Binding-site contacts:
Ligand atom O6 contacts residue ARG125 of chain 1.D at 3.8 Å.
Ligand atom O2 contacts residue ARG125 of chain 1.D at 4.4 Å.
Ligand atom O6 contacts residue PRO374 of chain 1.D at 3.6 Å.
Ligand atom O4 contacts residue ARG125 of chain 1.D at 4.3 Å.
Ligand atom C2 contacts residue ARG125 of chain 1.D at 4.3 Å.
Ligand atom C5 contacts residue ARG125 of chain 1.D at 4.4 Å.
Ligand atom C5 contacts residue THR347 of chain 1.D at 4.5 Å.
Ligand atom O5 contacts residue ASN345 of chain 1.D at 2.3 Å (h-bond).
Ligand atom O6 contacts residue ARG161 of chain 1.D at 2.7 Å (salt-bridge).
Ligand atom C1 contacts residue ASN348 of chain 1.D at 4.3 Å.
Ligand atom C1 contacts residue THR347 of chain 1.D at 3.4 Å.
Ligand atom C1 contacts residue ASN345 of chain 1.D at 1.4 Å.
Ligand atom O6 contacts residue ARG161 of chain 1.D at 4.3 Å.
Ligand atom O6 contacts residue TRP372 of chain 1.D at 4.4 Å.
Ligand atom O6 contacts residue ASP129 of chain 1.D at 4.4 Å.
Ligand atom O5 contacts residue ARG161 of chain 1.D at 4.4 Å.
Ligand atom O5 contacts residue THR347 of chain 1.D at 3.8 Å.
Ligand atom C3 contacts residue ASN345 of chain 1.D at 3.8 Å.
Ligand atom O7 contacts residue ASN345 of chain 1.D at 3.5 Å (h-bond).
Ligand atom O4 contacts residue ASP129 of chain 1.D at 2.8 Å (salt-bridge).
Ligand atom C6 contacts residue ARG125 of chain 1.D at 3.7 Å.
Ligand atom C7 contacts residue ASN345 of chain 1.D at 3.4 Å.
Ligand atom O6 contacts residue GLU184 of chain 1.C at 4.3 Å.
Ligand atom C6 contacts residue ARG161 of chain 1.D at 3.5 Å.
Ligand atom O4 contacts residue ARG161 of chain 1.D at 3.5 Å (salt-bridge).
Ligand atom C4 contacts residue ASN345 of chain 1.D at 4.2 Å.
Ligand atom C4 contacts residue ARG161 of chain 1.D at 4.2 Å.
Ligand atom C2 contacts residue ASN345 of chain 1.D at 2.4 Å.
Ligand atom C6 contacts residue ASP129 of chain 1.D at 3.6 Å.
Ligand atom C5 contacts residue ASN345 of chain 1.D at 3.6 Å.
Ligand atom O7 contacts residue THR352 of chain 1.D at 3.7 Å.
Ligand atom O5 contacts residue ASN348 of chain 1.D at 3.9 Å.
Ligand atom C8 contacts residue ASN345 of chain 1.D at 3.8 Å.
Ligand atom N2 contacts residue ASN345 of chain 1.D at 3.0 Å (h-bond).
Ligand atom C5 contacts residue ARG161 of chain 1.D at 3.6 Å.
Ligand atom C4 contacts residue ASP129 of chain 1.D at 4.1 Å.

Sequence of chain 1.D:
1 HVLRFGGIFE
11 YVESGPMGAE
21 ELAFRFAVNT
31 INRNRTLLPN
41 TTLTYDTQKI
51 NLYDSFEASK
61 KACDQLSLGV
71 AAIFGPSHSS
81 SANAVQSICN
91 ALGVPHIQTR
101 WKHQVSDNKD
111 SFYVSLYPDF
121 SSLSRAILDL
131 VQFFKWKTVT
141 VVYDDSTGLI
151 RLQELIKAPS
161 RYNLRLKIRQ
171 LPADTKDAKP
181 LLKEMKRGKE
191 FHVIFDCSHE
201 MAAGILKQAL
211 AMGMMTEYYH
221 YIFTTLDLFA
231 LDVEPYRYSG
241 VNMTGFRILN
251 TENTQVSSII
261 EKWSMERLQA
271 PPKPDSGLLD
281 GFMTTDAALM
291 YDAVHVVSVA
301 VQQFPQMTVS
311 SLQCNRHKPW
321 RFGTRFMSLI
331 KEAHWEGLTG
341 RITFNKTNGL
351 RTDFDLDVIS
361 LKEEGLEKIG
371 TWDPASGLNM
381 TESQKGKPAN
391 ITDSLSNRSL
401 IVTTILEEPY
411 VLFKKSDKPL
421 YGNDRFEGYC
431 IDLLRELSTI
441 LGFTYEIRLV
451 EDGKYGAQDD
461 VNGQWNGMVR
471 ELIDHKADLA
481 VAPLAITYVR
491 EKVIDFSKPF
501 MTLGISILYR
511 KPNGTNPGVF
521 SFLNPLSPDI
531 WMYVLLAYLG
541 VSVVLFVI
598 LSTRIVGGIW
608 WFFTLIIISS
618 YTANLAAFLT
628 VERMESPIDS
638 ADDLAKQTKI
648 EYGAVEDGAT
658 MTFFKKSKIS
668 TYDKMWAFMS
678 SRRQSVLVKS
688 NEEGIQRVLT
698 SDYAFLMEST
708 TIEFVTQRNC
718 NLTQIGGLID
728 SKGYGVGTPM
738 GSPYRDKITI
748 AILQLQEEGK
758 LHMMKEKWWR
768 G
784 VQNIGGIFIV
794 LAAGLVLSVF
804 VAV

Sequence of chain 1.C:
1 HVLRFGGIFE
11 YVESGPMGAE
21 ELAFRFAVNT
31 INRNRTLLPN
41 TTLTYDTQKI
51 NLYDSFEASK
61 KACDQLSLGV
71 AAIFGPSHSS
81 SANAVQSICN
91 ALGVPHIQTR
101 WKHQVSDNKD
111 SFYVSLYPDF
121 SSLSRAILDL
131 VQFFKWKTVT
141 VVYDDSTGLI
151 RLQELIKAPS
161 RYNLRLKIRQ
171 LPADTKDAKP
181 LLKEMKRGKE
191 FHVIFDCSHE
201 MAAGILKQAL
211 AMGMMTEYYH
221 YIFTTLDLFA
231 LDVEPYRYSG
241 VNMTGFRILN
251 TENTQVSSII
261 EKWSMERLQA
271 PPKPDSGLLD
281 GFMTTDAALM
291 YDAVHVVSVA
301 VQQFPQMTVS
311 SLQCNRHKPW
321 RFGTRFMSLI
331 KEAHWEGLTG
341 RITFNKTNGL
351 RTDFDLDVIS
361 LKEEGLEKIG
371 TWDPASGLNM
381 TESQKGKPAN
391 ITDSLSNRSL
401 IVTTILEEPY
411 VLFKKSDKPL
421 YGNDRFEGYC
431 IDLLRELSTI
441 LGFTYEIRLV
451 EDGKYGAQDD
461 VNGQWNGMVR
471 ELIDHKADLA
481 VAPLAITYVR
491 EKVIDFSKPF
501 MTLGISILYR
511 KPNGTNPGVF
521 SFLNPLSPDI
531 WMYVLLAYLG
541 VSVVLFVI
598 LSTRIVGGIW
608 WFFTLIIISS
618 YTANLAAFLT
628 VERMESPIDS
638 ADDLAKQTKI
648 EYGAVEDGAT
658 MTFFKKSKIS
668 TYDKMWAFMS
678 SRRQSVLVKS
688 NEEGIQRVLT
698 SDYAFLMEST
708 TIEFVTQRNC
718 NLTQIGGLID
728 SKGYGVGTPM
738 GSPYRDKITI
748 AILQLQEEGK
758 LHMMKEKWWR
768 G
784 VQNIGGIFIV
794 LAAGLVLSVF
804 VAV

A small-molecule ligand and the protein it binds are described below.
Small molecule (SMILES): CC(=O)N[C@H]1[C@H](O[C@H]2[C@H](O)[C@@H](NC(C)=O)CO[C@@H]2CO)O[C@H](CO)[C@@H](O[C@@H]2O[C@H]([C@H]3O[C@]34O[C@H](CO)[C@@H](O)[C@H](O)[C@@H]4O)[C@@H](O)[C@H](O[C@H]3O[C@H](CO)[C@@H](O)[C@H](O)[C@@H]3O)[C@@H]2O)[C@@H]1O